Sequence of chain 1.B:
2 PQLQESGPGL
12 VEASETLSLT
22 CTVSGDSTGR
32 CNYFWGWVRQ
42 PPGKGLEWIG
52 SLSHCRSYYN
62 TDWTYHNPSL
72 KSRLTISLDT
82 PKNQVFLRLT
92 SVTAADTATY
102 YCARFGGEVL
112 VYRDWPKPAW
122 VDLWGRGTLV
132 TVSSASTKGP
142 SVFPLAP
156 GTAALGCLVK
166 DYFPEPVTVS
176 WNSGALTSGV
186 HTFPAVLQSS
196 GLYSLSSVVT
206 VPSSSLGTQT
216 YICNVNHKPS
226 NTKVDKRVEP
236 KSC

Sequence of chain 1.A:
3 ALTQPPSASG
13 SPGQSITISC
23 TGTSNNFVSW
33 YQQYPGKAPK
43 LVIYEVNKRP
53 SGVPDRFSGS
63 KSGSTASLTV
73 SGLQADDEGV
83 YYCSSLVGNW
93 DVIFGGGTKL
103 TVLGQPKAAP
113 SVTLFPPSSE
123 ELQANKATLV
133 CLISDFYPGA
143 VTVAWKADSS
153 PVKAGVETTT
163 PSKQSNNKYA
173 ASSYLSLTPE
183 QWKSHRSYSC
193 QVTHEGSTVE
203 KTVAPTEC

Binding-site contacts:
Ligand atom C4 contacts residue AML1 of chain 1.D at 3.7 Å.
Ligand atom C3 contacts residue TRP92 of chain 1.A at 3.5 Å (hydrophobic).
Ligand atom C3 contacts residue THR65 of chain 1.B at 3.5 Å.
Ligand atom O2 contacts residue THR65 of chain 1.B at 3.3 Å (h-bond).
Ligand atom O4 contacts residue ASP93 of chain 1.A at 2.6 Å (salt-bridge).
Ligand atom O6 contacts residue ASP93 of chain 1.A at 2.8 Å (salt-bridge).
Ligand atom O2 contacts residue AML1 of chain 1.D at 3.8 Å.
Ligand atom C3 contacts residue AML1 of chain 1.D at 3.2 Å.
Ligand atom O2 contacts residue LYS72 of chain 1.B at 3.0 Å (salt-bridge).
Ligand atom C1 contacts residue AML1 of chain 1.D at 1.5 Å.
Ligand atom O5 contacts residue ASN91 of chain 1.A at 3.2 Å (h-bond).
Ligand atom C1 contacts residue LYS72 of chain 1.B at 3.8 Å.
Ligand atom O6 contacts residue ASN91 of chain 1.A at 3.0 Å (h-bond).
Ligand atom C6 contacts residue TRP92 of chain 1.A at 3.2 Å (hydrophobic).
Ligand atom C2 contacts residue AML1 of chain 1.D at 2.5 Å.
Ligand atom C4 contacts residue ASP93 of chain 1.A at 3.3 Å.
Ligand atom O5 contacts residue LYS72 of chain 1.B at 3.2 Å (salt-bridge).
Ligand atom C6 contacts residue TRP116 of chain 1.B at 3.8 Å (hydrophobic).
Ligand atom O4 contacts residue TRP92 of chain 1.A at 2.9 Å (h-bond).
Ligand atom C6 contacts residue ASN91 of chain 1.A at 3.7 Å.
Ligand atom C2 contacts residue THR65 of chain 1.B at 3.4 Å.
Ligand atom O3 contacts residue TRP92 of chain 1.A at 3.5 Å (h-bond).
Ligand atom O2 contacts residue GLY90 of chain 1.A at 3.1 Å.
Ligand atom O3 contacts residue TYR66 of chain 1.B at 3.5 Å.
Ligand atom C4 contacts residue TRP92 of chain 1.A at 3.8 Å (hydrophobic).
Ligand atom C6 contacts residue TRP64 of chain 1.B at 3.6 Å (hydrophobic).
Ligand atom C5 contacts residue AML1 of chain 1.D at 3.0 Å.
Ligand atom O4 contacts residue THR65 of chain 1.B at 3.2 Å (h-bond).
Ligand atom O3 contacts residue HIS67 of chain 1.B at 2.9 Å (h-bond).
Ligand atom O3 contacts residue THR65 of chain 1.B at 2.7 Å (h-bond).
Ligand atom C4 contacts residue THR65 of chain 1.B at 3.4 Å.
Ligand atom O6 contacts residue TRP64 of chain 1.B at 3.8 Å.
Ligand atom O5 contacts residue AML1 of chain 1.D at 2.5 Å.
Ligand atom C1 contacts residue ASN91 of chain 1.A at 3.6 Å.
Ligand atom O4 contacts residue PRO69 of chain 1.B at 3.3 Å.
Ligand atom C6 contacts residue ASP93 of chain 1.A at 3.4 Å.
Ligand atom C2 contacts residue HIS67 of chain 1.B at 3.5 Å.
Ligand atom O2 contacts residue HIS67 of chain 1.B at 2.8 Å (h-bond).
Ligand atom O4 contacts residue TRP64 of chain 1.B at 3.5 Å.
Ligand atom O6 contacts residue TRP92 of chain 1.A at 3.0 Å (h-bond).

This protein binds this small molecule.
Small molecule (SMILES): OC[C@H]1O[C@H](O[C@@H]2[C@H](O)[C@@H](OC[C@H]3OC[C@@H](O)[C@@H](O[C@H]4O[C@H](CO)[C@@H](O)[C@H](O)[C@@H]4O[C@H]4O[C@H](CO)[C@@H](O)[C@H](O)[C@@H]4O[C@H]4O[C@H](CO)[C@@H](O)[C@H](O)[C@@H]4O)[C@@H]3O)O[C@H](CO[C@H]3O[C@H](CO)[C@@H](O)[C@H](O)[C@@H]3O[C@H]3O[C@H](CO)[C@@H](O)[C@H](O)[C@@H]3O)[C@H]2O)[C@@H](O)[C@@H](O)[C@@H]1O